Binding-site contacts:
Ligand atom O7 contacts residue ILE1129 of chain 1.A at 3.2 Å (h-bond).
Ligand atom C5 contacts residue ASN1131 of chain 1.A at 3.6 Å.
Ligand atom C7 contacts residue ASN1131 of chain 1.A at 3.8 Å.
Ligand atom C3 contacts residue ASN1131 of chain 1.A at 3.8 Å.
Ligand atom C8 contacts residue ILE1129 of chain 1.A at 3.4 Å (hydrophobic).
Ligand atom O5 contacts residue ASN1131 of chain 1.A at 2.4 Å (h-bond).
Ligand atom C7 contacts residue ILE1129 of chain 1.A at 3.7 Å (hydrophobic).
Ligand atom O7 contacts residue CYS1123 of chain 1.A at 4.3 Å.
Ligand atom N2 contacts residue ASN1131 of chain 1.A at 2.9 Å (h-bond).
Ligand atom C8 contacts residue ASN1131 of chain 1.A at 3.6 Å.
Ligand atom C8 contacts residue VAL1130 of chain 1.A at 4.2 Å (hydrophobic).
Ligand atom C4 contacts residue ASN1131 of chain 1.A at 4.3 Å.
Ligand atom C1 contacts residue ASN1131 of chain 1.A at 1.4 Å.
Ligand atom C2 contacts residue ASN1131 of chain 1.A at 2.6 Å.

Sequence of chain 1.A:
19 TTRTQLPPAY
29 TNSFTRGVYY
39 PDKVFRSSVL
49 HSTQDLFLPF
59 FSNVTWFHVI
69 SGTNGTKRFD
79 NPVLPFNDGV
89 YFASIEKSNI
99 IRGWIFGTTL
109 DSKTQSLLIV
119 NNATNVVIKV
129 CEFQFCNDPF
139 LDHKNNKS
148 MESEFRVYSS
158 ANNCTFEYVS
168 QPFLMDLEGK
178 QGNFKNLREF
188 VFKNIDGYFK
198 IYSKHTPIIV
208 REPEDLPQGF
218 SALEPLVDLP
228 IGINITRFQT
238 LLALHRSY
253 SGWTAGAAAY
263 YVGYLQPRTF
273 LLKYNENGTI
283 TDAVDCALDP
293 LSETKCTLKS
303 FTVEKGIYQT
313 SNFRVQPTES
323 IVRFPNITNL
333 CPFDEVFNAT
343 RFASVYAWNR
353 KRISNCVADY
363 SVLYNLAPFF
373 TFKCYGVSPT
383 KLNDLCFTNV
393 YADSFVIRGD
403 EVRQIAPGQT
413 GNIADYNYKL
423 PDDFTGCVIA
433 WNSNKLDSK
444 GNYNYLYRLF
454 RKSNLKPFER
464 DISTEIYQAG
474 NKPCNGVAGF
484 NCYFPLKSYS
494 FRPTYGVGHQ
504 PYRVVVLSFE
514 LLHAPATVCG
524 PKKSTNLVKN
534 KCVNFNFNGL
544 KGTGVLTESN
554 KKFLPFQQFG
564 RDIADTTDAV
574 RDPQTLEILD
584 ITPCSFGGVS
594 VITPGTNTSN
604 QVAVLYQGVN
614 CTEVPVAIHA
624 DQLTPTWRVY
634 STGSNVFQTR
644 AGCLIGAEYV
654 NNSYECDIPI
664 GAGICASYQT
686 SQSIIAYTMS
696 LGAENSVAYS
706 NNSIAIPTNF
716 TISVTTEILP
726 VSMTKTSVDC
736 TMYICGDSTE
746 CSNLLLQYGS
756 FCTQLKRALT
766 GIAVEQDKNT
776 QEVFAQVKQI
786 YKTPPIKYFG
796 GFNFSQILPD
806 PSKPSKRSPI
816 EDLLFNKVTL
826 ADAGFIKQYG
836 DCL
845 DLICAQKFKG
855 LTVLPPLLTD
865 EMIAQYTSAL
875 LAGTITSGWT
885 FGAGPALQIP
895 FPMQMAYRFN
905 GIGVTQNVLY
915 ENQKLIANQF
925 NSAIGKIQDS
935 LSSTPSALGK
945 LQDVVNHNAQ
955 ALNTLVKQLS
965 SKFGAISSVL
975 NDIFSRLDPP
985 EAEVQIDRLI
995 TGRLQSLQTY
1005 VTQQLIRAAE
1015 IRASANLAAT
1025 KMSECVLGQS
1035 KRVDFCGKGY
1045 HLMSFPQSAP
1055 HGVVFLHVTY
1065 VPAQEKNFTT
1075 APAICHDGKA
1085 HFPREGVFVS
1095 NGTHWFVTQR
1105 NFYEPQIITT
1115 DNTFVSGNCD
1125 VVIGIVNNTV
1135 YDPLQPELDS

The small molecule below binds the protein below.
Small molecule (SMILES): CC(=O)N[C@H]1[C@H](O[C@H]2[C@H](O)[C@@H](NC(C)=O)CO[C@@H]2CO)O[C@H](CO)[C@@H](O)[C@@H]1O